Binding-site contacts:
Ligand atom C18 contacts residue H4B1 of chain 1.O at 4.1 Å.
Ligand atom C06 contacts residue GLU321 of chain 1.A at 3.7 Å.
Ligand atom C02 contacts residue PRO294 of chain 1.A at 4.1 Å (hydrophobic).
Ligand atom N01 contacts residue GLU321 of chain 1.A at 2.8 Å (salt-bridge).
Ligand atom C08 contacts residue GLU321 of chain 1.A at 3.9 Å.
Ligand atom C09 contacts residue GLU321 of chain 1.A at 3.3 Å.
Ligand atom C13 contacts residue GLN207 of chain 1.A at 3.5 Å.
Ligand atom C07 contacts residue GLY315 of chain 1.A at 3.6 Å.
Ligand atom C02 contacts residue GLU321 of chain 1.A at 3.1 Å.
Ligand atom C07 contacts residue PRO294 of chain 1.A at 3.9 Å (hydrophobic).
Ligand atom C04 contacts residue HEM1 of chain 1.E at 3.5 Å.
Ligand atom N02 contacts residue HEM1 of chain 1.E at 3.2 Å.
Ligand atom N02 contacts residue GLU321 of chain 1.A at 2.2 Å (salt-bridge).
Ligand atom C06 contacts residue HEM1 of chain 1.E at 3.8 Å.
Ligand atom F13 contacts residue SER206 of chain 1.A at 3.7 Å.
Ligand atom F13 contacts residue GLN207 of chain 1.A at 3.5 Å.
Ligand atom C07 contacts residue HEM1 of chain 1.E at 3.4 Å.
Ligand atom C08 contacts residue HEM1 of chain 1.E at 4.1 Å.
Ligand atom N02 contacts residue TYR317 of chain 1.A at 3.6 Å.
Ligand atom C05 contacts residue HEM1 of chain 1.E at 4.1 Å.
Ligand atom C11 contacts residue HEM1 of chain 1.E at 4.1 Å.
Ligand atom N20 contacts residue H4B1 of chain 1.O at 3.5 Å (h-bond).
Ligand atom C02 contacts residue HEM1 of chain 1.E at 3.4 Å.
Ligand atom C02 contacts residue TRP316 of chain 1.A at 3.9 Å (hydrophobic).
Ligand atom N02 contacts residue TRP316 of chain 1.A at 3.1 Å (h-bond).
Ligand atom C03 contacts residue HEM1 of chain 1.E at 3.1 Å.
Ligand atom N01 contacts residue HEM1 of chain 1.E at 3.6 Å.
Ligand atom C21 contacts residue TRP34 of chain 1.B at 4.0 Å (hydrophobic).
Ligand atom C03 contacts residue TRP316 of chain 1.A at 3.8 Å (hydrophobic).
Ligand atom C19 contacts residue H4B1 of chain 1.O at 3.7 Å.
Ligand atom C03 contacts residue PRO294 of chain 1.A at 3.9 Å (hydrophobic).
Ligand atom C16 contacts residue HEM1 of chain 1.E at 3.6 Å.
Ligand atom C12 contacts residue VAL296 of chain 1.A at 4.0 Å (hydrophobic).
Ligand atom C09 contacts residue HEM1 of chain 1.E at 3.7 Å.
Ligand atom C07 contacts residue PHE313 of chain 1.A at 4.0 Å (hydrophobic).
Ligand atom C12 contacts residue GLN207 of chain 1.A at 3.5 Å.
Ligand atom C07 contacts residue SER314 of chain 1.A at 4.1 Å.
Ligand atom C05 contacts residue VAL296 of chain 1.A at 3.6 Å (hydrophobic).
Ligand atom N02 contacts residue MET318 of chain 1.A at 3.8 Å.
Ligand atom F13 contacts residue VAL296 of chain 1.A at 3.5 Å.

Sequence of chain 1.A:
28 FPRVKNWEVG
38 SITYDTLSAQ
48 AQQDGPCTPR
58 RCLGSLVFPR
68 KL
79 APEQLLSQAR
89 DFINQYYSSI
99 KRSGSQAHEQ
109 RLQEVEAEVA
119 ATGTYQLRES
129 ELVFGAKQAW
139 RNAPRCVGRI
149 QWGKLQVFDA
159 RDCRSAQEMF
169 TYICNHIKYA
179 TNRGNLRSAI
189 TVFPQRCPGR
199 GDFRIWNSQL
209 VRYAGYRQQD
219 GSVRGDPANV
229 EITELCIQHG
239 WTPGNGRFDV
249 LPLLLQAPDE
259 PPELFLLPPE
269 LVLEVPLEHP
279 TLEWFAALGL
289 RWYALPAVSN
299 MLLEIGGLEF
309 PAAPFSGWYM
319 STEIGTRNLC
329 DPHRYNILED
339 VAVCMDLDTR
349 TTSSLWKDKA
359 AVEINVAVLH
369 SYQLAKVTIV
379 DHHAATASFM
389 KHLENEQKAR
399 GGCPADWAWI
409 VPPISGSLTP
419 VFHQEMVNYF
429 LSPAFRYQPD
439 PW

Sequence of chain 1.B:
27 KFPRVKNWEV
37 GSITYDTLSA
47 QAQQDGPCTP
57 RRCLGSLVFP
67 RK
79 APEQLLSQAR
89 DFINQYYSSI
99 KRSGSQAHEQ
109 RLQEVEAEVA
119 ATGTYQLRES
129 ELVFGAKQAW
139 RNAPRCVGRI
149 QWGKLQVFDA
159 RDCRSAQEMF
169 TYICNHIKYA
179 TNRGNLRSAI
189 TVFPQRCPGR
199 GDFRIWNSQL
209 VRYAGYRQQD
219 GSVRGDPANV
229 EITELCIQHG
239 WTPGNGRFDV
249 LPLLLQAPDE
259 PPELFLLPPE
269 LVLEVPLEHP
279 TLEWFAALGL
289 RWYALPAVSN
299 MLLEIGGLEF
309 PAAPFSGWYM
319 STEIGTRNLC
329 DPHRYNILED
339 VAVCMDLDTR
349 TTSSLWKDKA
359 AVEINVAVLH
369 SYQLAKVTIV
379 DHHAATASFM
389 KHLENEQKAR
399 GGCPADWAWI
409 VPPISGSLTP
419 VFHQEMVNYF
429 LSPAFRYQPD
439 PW

A protein and the small-molecule ligand that binds it are described below.
Small molecule (SMILES): CNCC#Cc1cc(F)cc(CCc2cc(C)cc(N)n2)c1